Binding-site contacts:
Ligand atom CAD contacts residue PHE117 of chain 1.B at 3.7 Å (hydrophobic).
Ligand atom CAG contacts residue ASP181 of chain 1.B at 3.3 Å.
Ligand atom CAT contacts residue NAP1 of chain 1.G at 3.6 Å.
Ligand atom CAN contacts residue NAP1 of chain 1.G at 3.3 Å.
Ligand atom CAV contacts residue NAP1 of chain 1.G at 3.7 Å.
Ligand atom NAI contacts residue NAP1 of chain 1.G at 3.2 Å (h-bond).
Ligand atom NAK contacts residue NAP1 of chain 1.G at 3.5 Å.
Ligand atom OAL contacts residue MET183 of chain 1.B at 3.8 Å.
Ligand atom CAQ contacts residue ASP181 of chain 1.B at 3.6 Å.
Ligand atom CAU contacts residue PHE117 of chain 1.B at 3.5 Å (hydrophobic).
Ligand atom CAO contacts residue NAP1 of chain 1.G at 3.7 Å.
Ligand atom NAA contacts residue PRO230 of chain 1.B at 3.2 Å.
Ligand atom NAB contacts residue PHE117 of chain 1.B at 3.8 Å.
Ligand atom CAV contacts residue PHE117 of chain 1.B at 3.5 Å (hydrophobic).
Ligand atom NAJ contacts residue PHE117 of chain 1.B at 3.7 Å.
Ligand atom NAA contacts residue NAP1 of chain 1.G at 3.5 Å (h-bond).
Ligand atom CAT contacts residue PHE117 of chain 1.B at 3.5 Å (hydrophobic).
Ligand atom CAN contacts residue PHE117 of chain 1.B at 3.5 Å (hydrophobic).
Ligand atom CAH contacts residue MET183 of chain 1.B at 3.6 Å (hydrophobic).
Ligand atom CAD contacts residue NAP1 of chain 1.G at 3.3 Å.
Ligand atom CAU contacts residue TYR194 of chain 1.B at 3.3 Å (hydrophobic).
Ligand atom OAC contacts residue ARG34 of chain 1.B at 3.5 Å (salt-bridge).
Ligand atom OAC contacts residue NAP1 of chain 1.G at 3.6 Å (h-bond).
Ligand atom CAS contacts residue NAP1 of chain 1.G at 3.4 Å.
Ligand atom NAK contacts residue PHE117 of chain 1.B at 3.5 Å.
Ligand atom CAR contacts residue PHE117 of chain 1.B at 3.5 Å (hydrophobic).
Ligand atom CAE contacts residue NAP1 of chain 1.G at 3.7 Å.
Ligand atom NAK contacts residue TYR194 of chain 1.B at 2.8 Å (h-bond).
Ligand atom CAU contacts residue NAP1 of chain 1.G at 3.8 Å.
Ligand atom CAS contacts residue PHE117 of chain 1.B at 3.5 Å (hydrophobic).
Ligand atom CAR contacts residue NAP1 of chain 1.G at 3.5 Å.
Ligand atom NAI contacts residue TYR194 of chain 1.B at 3.2 Å (h-bond).
Ligand atom NAI contacts residue PHE117 of chain 1.B at 3.7 Å.
Ligand atom CAH contacts residue CYS188 of chain 1.B at 3.6 Å (hydrophobic).
Ligand atom NAJ contacts residue NAP1 of chain 1.G at 2.5 Å (h-bond).
Ligand atom OAM contacts residue ASP181 of chain 1.B at 3.5 Å (salt-bridge).
Ligand atom OAL contacts residue TRP241 of chain 1.B at 3.5 Å.
Ligand atom NAB contacts residue NAP1 of chain 1.G at 3.1 Å (h-bond).
Ligand atom OAM contacts residue MET183 of chain 1.B at 3.5 Å.
Ligand atom NAB contacts residue SER115 of chain 1.B at 3.0 Å (h-bond).

This small molecule binds to this protein.
Small molecule (SMILES): N#Cc1c(-c2ccc3c(c2)OCO3)[nH]c2nc(N)[nH]c(=O)c12

Sequence of chain 1.B:
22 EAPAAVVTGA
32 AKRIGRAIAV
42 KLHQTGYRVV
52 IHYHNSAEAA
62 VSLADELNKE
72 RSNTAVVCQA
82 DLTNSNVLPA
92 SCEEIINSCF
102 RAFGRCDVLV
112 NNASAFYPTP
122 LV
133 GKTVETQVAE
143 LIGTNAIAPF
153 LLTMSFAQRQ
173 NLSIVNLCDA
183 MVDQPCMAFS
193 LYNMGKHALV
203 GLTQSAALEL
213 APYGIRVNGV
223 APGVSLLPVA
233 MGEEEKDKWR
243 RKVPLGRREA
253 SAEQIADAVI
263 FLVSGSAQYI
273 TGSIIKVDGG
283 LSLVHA